Sequence of chain 1.L:
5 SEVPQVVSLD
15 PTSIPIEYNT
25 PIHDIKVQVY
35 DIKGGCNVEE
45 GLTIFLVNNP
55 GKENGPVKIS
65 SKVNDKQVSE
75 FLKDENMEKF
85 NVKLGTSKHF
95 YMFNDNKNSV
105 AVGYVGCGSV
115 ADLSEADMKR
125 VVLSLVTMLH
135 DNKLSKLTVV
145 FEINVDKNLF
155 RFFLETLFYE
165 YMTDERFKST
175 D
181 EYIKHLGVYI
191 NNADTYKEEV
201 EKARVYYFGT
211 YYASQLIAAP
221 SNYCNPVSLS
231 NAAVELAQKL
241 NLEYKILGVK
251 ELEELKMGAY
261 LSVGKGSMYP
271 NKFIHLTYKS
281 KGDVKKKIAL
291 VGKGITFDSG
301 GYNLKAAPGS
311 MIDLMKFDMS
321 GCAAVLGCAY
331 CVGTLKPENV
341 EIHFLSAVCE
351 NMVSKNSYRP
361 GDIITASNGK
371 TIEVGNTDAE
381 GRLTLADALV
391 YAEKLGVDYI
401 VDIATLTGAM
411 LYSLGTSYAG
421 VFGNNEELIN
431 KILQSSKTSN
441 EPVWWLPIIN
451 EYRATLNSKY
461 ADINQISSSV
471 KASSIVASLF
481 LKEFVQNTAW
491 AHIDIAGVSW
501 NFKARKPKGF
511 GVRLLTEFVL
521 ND

A small-molecule ligand and the protein it binds are described below.
Small molecule (SMILES): CC(C)(C)C(=O)N[C@@H](C(=O)NO)c1ccc(-c2cc(F)c(F)c(F)c2)cc1

Binding-site contacts:
Ligand atom CAU contacts residue ALA496 of chain 1.L at 3.6 Å (hydrophobic).
Ligand atom NAP contacts residue ZN1 of chain 1.QD at 2.8 Å.
Ligand atom CAV contacts residue GLY408 of chain 1.L at 3.6 Å.
Ligand atom CA contacts residue LEU406 of chain 1.L at 3.2 Å (hydrophobic).
Ligand atom FAG contacts residue MET311 of chain 1.L at 3.3 Å.
Ligand atom OAF contacts residue GLU380 of chain 1.L at 2.6 Å (salt-bridge).
Ligand atom O contacts residue ZN1 of chain 1.SD at 3.7 Å.
Ligand atom FAH contacts residue ALA496 of chain 1.L at 2.9 Å.
Ligand atom NAP contacts residue ASP378 of chain 1.L at 3.0 Å (salt-bridge).
Ligand atom O contacts residue ZN1 of chain 1.QD at 2.2 Å.
Ligand atom FAI contacts residue MET311 of chain 1.L at 3.6 Å.
Ligand atom CAM contacts residue GLY408 of chain 1.L at 3.5 Å.
Ligand atom NAP contacts residue LYS293 of chain 1.L at 3.5 Å (salt-bridge).
Ligand atom OAF contacts residue LYS293 of chain 1.L at 3.2 Å (salt-bridge).
Ligand atom OAF contacts residue CO31 of chain 1.RD at 3.0 Å (h-bond).
Ligand atom CAO contacts residue ALA496 of chain 1.L at 3.6 Å (hydrophobic).
Ligand atom OAF contacts residue ZN1 of chain 1.QD at 2.0 Å.
Ligand atom OAF contacts residue ASP298 of chain 1.L at 3.0 Å (salt-bridge).
Ligand atom NAP contacts residue ZN1 of chain 1.SD at 2.9 Å.
Ligand atom FAH contacts residue PHE502 of chain 1.L at 3.5 Å.
Ligand atom OAE contacts residue THR407 of chain 1.L at 3.2 Å.
Ligand atom O contacts residue ASP378 of chain 1.L at 2.9 Å (salt-bridge).
Ligand atom C contacts residue ZN1 of chain 1.SD at 3.7 Å.
Ligand atom O contacts residue ASP298 of chain 1.L at 3.0 Å (salt-bridge).
Ligand atom FAI contacts residue PHE502 of chain 1.L at 3.1 Å.
Ligand atom CAL contacts residue GLY408 of chain 1.L at 3.7 Å.
Ligand atom OAF contacts residue ASP378 of chain 1.L at 2.9 Å (salt-bridge).
Ligand atom CAY contacts residue GLY408 of chain 1.L at 3.5 Å.
Ligand atom FAI contacts residue LEU411 of chain 1.L at 3.8 Å.
Ligand atom FAG contacts residue GLY309 of chain 1.L at 3.2 Å.
Ligand atom OAF contacts residue ZN1 of chain 1.SD at 2.0 Å.
Ligand atom C contacts residue LEU406 of chain 1.L at 3.7 Å (hydrophobic).
Ligand atom O contacts residue LYS305 of chain 1.L at 2.9 Å (salt-bridge).
Ligand atom NAP contacts residue CO31 of chain 1.RD at 2.8 Å (h-bond).
Ligand atom CAK contacts residue GLY408 of chain 1.L at 3.7 Å.
Ligand atom C contacts residue ZN1 of chain 1.QD at 2.8 Å.
Ligand atom C contacts residue ASP378 of chain 1.L at 3.1 Å.
Ligand atom CAJ contacts residue GLY408 of chain 1.L at 3.6 Å.
Ligand atom OAE contacts residue GLY408 of chain 1.L at 3.1 Å (h-bond).
Ligand atom NAP contacts residue LEU406 of chain 1.L at 3.4 Å (h-bond).